Binding-site contacts:
Ligand atom C8 contacts residue ASN141 of chain 3.A at 3.4 Å.
Ligand atom O7 contacts residue ASN142 of chain 3.A at 4.1 Å.
Ligand atom C8 contacts residue ASN142 of chain 3.A at 4.2 Å.
Ligand atom O5 contacts residue ASN142 of chain 3.A at 2.4 Å (h-bond).
Ligand atom C3 contacts residue ASN142 of chain 3.A at 3.7 Å.
Ligand atom O7 contacts residue ASN141 of chain 3.A at 3.9 Å.
Ligand atom C7 contacts residue ASN142 of chain 3.A at 3.7 Å.
Ligand atom C7 contacts residue ASN141 of chain 3.A at 4.0 Å.
Ligand atom N2 contacts residue ASN142 of chain 3.A at 2.8 Å (h-bond).
Ligand atom C4 contacts residue ASN142 of chain 3.A at 4.1 Å.
Ligand atom C2 contacts residue ASN142 of chain 3.A at 2.4 Å.
Ligand atom C1 contacts residue ASN142 of chain 3.A at 1.4 Å.
Ligand atom C5 contacts residue ASN142 of chain 3.A at 3.6 Å.

Sequence of chain 3.A:
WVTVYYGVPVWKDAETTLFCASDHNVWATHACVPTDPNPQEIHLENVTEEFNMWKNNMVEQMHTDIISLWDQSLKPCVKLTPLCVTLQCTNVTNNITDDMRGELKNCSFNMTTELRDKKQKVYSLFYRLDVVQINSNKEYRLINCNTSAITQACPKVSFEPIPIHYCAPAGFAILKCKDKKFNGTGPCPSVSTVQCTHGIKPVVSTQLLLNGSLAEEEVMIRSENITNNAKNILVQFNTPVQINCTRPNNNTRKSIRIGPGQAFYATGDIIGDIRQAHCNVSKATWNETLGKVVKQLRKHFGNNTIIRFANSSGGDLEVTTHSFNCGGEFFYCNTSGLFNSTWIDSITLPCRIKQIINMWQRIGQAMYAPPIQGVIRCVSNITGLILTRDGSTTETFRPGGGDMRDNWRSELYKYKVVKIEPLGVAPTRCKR

This small molecule binds to this protein.
Small molecule (SMILES): CC(=O)N[C@@H]1[C@@H](O)[C@H](O)[C@@H](CO)O[C@H]1O